Binding-site contacts:
Ligand atom C7 contacts residue FUC2 of chain 3.B at 4.1 Å.
Ligand atom C4 contacts residue NAG1 of chain 3.B at 4.2 Å.
Ligand atom C5 contacts residue NAG1 of chain 3.B at 3.1 Å.
Ligand atom N2 contacts residue FUC2 of chain 3.B at 4.1 Å.
Ligand atom O7 contacts residue GLY336 of chain 3.A at 4.3 Å.
Ligand atom C1 contacts residue FUC2 of chain 3.B at 4.0 Å.
Ligand atom N2 contacts residue NAG1 of chain 3.B at 4.2 Å.
Ligand atom C8 contacts residue FUC2 of chain 3.B at 4.2 Å.
Ligand atom O6 contacts residue NAG1 of chain 3.B at 4.0 Å.
Ligand atom O5 contacts residue NAG1 of chain 3.B at 1.9 Å (h-bond).
Ligand atom C1 contacts residue NAG1 of chain 3.B at 2.0 Å.
Ligand atom C6 contacts residue NAG1 of chain 3.B at 2.9 Å.
Ligand atom C2 contacts residue NAG1 of chain 3.B at 3.5 Å.
Ligand atom O7 contacts residue NAG1 of chain 3.B at 3.6 Å.
Ligand atom C3 contacts residue NAG1 of chain 3.B at 4.4 Å.
Ligand atom C7 contacts residue NAG1 of chain 3.B at 4.1 Å.

This protein binds this small molecule.
Small molecule (SMILES): CC(=O)N[C@@H]1[C@@H](O)[C@H](O)[C@@H](CO)O[C@H]1O

Sequence of chain 3.A:
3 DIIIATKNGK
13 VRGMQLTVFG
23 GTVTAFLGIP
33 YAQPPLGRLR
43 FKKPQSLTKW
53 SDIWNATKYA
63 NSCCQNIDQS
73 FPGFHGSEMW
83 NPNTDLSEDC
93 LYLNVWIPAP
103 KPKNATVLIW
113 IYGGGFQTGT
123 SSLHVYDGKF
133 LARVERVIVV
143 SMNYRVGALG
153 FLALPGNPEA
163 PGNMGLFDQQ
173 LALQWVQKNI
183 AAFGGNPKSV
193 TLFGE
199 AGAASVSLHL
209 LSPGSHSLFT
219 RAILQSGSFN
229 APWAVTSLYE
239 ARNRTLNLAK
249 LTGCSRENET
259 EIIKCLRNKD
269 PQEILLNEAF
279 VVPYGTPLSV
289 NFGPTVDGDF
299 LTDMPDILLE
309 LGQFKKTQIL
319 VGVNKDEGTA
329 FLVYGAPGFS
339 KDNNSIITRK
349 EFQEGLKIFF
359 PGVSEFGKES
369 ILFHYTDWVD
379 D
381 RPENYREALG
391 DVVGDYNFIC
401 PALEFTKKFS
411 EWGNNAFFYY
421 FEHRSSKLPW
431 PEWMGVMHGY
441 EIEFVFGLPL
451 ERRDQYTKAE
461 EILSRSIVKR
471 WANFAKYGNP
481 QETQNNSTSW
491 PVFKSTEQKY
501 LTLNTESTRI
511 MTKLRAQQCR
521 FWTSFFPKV